Sequence of chain 1.A:
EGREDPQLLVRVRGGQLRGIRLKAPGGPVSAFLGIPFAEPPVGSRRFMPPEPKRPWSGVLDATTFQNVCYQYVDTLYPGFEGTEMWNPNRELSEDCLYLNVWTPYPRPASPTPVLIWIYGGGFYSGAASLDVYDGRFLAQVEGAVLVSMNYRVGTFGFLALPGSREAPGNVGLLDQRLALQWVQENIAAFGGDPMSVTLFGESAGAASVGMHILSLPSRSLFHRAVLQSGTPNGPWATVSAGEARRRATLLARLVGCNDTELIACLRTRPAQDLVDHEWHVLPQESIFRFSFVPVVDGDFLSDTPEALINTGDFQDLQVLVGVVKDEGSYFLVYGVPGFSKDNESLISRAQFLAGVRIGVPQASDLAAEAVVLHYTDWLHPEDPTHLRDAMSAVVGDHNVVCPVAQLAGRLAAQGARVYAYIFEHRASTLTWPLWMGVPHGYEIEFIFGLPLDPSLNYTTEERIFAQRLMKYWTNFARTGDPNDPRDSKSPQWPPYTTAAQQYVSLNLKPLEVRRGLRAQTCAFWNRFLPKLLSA

A protein and the small-molecule ligand that binds it are described below.
Small molecule (SMILES): CCN(CC)CCNS(=O)(=O)Cc1ccc(Cl)cc1

Binding-site contacts:
Ligand atom C17 contacts residue HIS447 of chain 1.A at 3.6 Å.
Ligand atom C16 contacts residue GLU202 of chain 1.A at 3.2 Å.
Ligand atom C10 contacts residue TYR341 of chain 1.A at 3.8 Å (hydrophobic).
Ligand atom C09 contacts residue TYR341 of chain 1.A at 3.4 Å (hydrophobic).
Ligand atom C05 contacts residue TYR124 of chain 1.A at 3.4 Å (hydrophobic).
Ligand atom C03 contacts residue TYR124 of chain 1.A at 3.8 Å (hydrophobic).
Ligand atom C13 contacts residue TYR337 of chain 1.A at 4.0 Å (hydrophobic).
Ligand atom C04 contacts residue TYR124 of chain 1.A at 3.1 Å (hydrophobic).
Ligand atom C15 contacts residue TRP86 of chain 1.A at 3.7 Å (hydrophobic).
Ligand atom C16 contacts residue SER203 of chain 1.A at 4.1 Å.
Ligand atom C13 contacts residue TRP86 of chain 1.A at 3.6 Å (hydrophobic).
Ligand atom C10 contacts residue TYR337 of chain 1.A at 4.2 Å (hydrophobic).
Ligand atom CL8 contacts residue TRP286 of chain 1.A at 3.8 Å.
Ligand atom S02 contacts residue TYR124 of chain 1.A at 3.4 Å (h-bond).
Ligand atom C18 contacts residue TRP86 of chain 1.A at 3.4 Å (hydrophobic).
Ligand atom C07 contacts residue TYR341 of chain 1.A at 3.9 Å (hydrophobic).
Ligand atom N11 contacts residue TYR124 of chain 1.A at 2.9 Å (h-bond).
Ligand atom C07 contacts residue TRP286 of chain 1.A at 4.1 Å (hydrophobic).
Ligand atom C07 contacts residue TYR124 of chain 1.A at 3.7 Å (hydrophobic).
Ligand atom O19 contacts residue PHE297 of chain 1.A at 3.8 Å.
Ligand atom C09 contacts residue ASP74 of chain 1.A at 3.9 Å.
Ligand atom C06 contacts residue TYR124 of chain 1.A at 3.7 Å (hydrophobic).
Ligand atom C18 contacts residue HIS447 of chain 1.A at 3.1 Å.
Ligand atom C10 contacts residue TYR124 of chain 1.A at 3.1 Å (hydrophobic).
Ligand atom CL8 contacts residue TYR72 of chain 1.A at 3.9 Å.
Ligand atom C06 contacts residue TRP286 of chain 1.A at 3.5 Å (hydrophobic).
Ligand atom O19 contacts residue GLY122 of chain 1.A at 4.1 Å.
Ligand atom C09 contacts residue TYR124 of chain 1.A at 3.4 Å (hydrophobic).
Ligand atom S02 contacts residue PHE338 of chain 1.A at 4.2 Å.
Ligand atom O01 contacts residue PHE338 of chain 1.A at 3.8 Å.
Ligand atom C18 contacts residue TYR337 of chain 1.A at 3.6 Å (hydrophobic).
Ligand atom C16 contacts residue GLY120 of chain 1.A at 3.8 Å.
Ligand atom C12 contacts residue TYR337 of chain 1.A at 3.3 Å (hydrophobic).
Ligand atom O19 contacts residue TYR124 of chain 1.A at 3.0 Å (h-bond).
Ligand atom C12 contacts residue TYR124 of chain 1.A at 4.2 Å (hydrophobic).
Ligand atom O01 contacts residue TYR337 of chain 1.A at 4.2 Å.
Ligand atom O19 contacts residue GLY121 of chain 1.A at 4.1 Å.
Ligand atom C16 contacts residue GLY121 of chain 1.A at 3.3 Å.
Ligand atom C03 contacts residue TYR337 of chain 1.A at 3.5 Å (hydrophobic).
Ligand atom C03 contacts residue PHE338 of chain 1.A at 3.5 Å (hydrophobic).